Sequence of chain 1.H:
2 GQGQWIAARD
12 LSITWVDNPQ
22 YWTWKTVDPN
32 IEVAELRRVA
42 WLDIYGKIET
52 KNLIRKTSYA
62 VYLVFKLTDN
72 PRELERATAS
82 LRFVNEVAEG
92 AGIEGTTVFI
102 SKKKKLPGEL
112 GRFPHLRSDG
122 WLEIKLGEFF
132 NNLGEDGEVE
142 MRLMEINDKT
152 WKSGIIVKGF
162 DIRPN

Binding-site contacts:
Ligand atom O3 contacts residue ASP149 of chain 1.H at 3.2 Å.
Ligand atom C6 contacts residue THR15 of chain 1.H at 3.8 Å.
Ligand atom C3 contacts residue ASP149 of chain 1.H at 3.5 Å.
Ligand atom C8 contacts residue TYR22 of chain 1.H at 3.5 Å (hydrophobic).
Ligand atom O3 contacts residue TRP16 of chain 1.H at 3.1 Å (h-bond).
Ligand atom O4 contacts residue TRP42 of chain 1.H at 4.4 Å.
Ligand atom C6 contacts residue TRP152 of chain 1.H at 3.7 Å (hydrophobic).
Ligand atom O3 contacts residue TRP42 of chain 1.H at 3.7 Å.
Ligand atom C1 contacts residue TRP152 of chain 1.H at 4.1 Å (hydrophobic).
Ligand atom C2 contacts residue ASP149 of chain 1.H at 3.8 Å.
Ligand atom O4 contacts residue ALA41 of chain 1.H at 3.7 Å.
Ligand atom O7 contacts residue TRP16 of chain 1.H at 3.6 Å (h-bond).
Ligand atom C4 contacts residue ALA41 of chain 1.H at 4.4 Å (hydrophobic).
Ligand atom C8 contacts residue ASP149 of chain 1.H at 3.9 Å.
Ligand atom C6 contacts residue ASP149 of chain 1.H at 4.3 Å.
Ligand atom C5 contacts residue TRP42 of chain 1.H at 4.0 Å (hydrophobic).
Ligand atom C8 contacts residue TRP16 of chain 1.H at 3.4 Å (hydrophobic).
Ligand atom C1 contacts residue TRP42 of chain 1.H at 3.9 Å (hydrophobic).
Ligand atom O5 contacts residue TRP152 of chain 1.H at 3.8 Å.
Ligand atom C7 contacts residue TRP16 of chain 1.H at 3.2 Å (hydrophobic).
Ligand atom C3 contacts residue ALA41 of chain 1.H at 4.3 Å (hydrophobic).
Ligand atom O6 contacts residue ASP149 of chain 1.H at 3.6 Å.
Ligand atom C3 contacts residue TRP16 of chain 1.H at 4.0 Å (hydrophobic).
Ligand atom C4 contacts residue TRP42 of chain 1.H at 4.1 Å (hydrophobic).
Ligand atom N2 contacts residue TRP16 of chain 1.H at 3.4 Å (h-bond).
Ligand atom O7 contacts residue ALA41 of chain 1.H at 3.3 Å (h-bond).
Ligand atom N2 contacts residue ASP149 of chain 1.H at 3.0 Å (salt-bridge).
Ligand atom O7 contacts residue VAL40 of chain 1.H at 3.9 Å.
Ligand atom N2 contacts residue TRP42 of chain 1.H at 3.8 Å.
Ligand atom C7 contacts residue TRP42 of chain 1.H at 4.4 Å (hydrophobic).
Ligand atom C3 contacts residue TRP42 of chain 1.H at 4.0 Å (hydrophobic).
Ligand atom C1 contacts residue ASP149 of chain 1.H at 4.4 Å.
Ligand atom C5 contacts residue ALA41 of chain 1.H at 4.4 Å (hydrophobic).
Ligand atom O5 contacts residue TRP42 of chain 1.H at 4.4 Å.
Ligand atom C2 contacts residue TRP16 of chain 1.H at 4.1 Å (hydrophobic).
Ligand atom O5 contacts residue ASP149 of chain 1.H at 4.2 Å.
Ligand atom C5 contacts residue TRP152 of chain 1.H at 3.8 Å (hydrophobic).
Ligand atom O7 contacts residue TRP42 of chain 1.H at 3.3 Å (h-bond).
Ligand atom C2 contacts residue TRP42 of chain 1.H at 4.1 Å (hydrophobic).
Ligand atom C7 contacts residue ASP149 of chain 1.H at 3.9 Å.

The protein below binds the small molecule below.
Small molecule (SMILES): CC(=O)N[C@@H]1[C@@H](O)[C@H](O[C@@H]2O[C@H](CO)[C@@H](O[C@@H]3O[C@H](CO)[C@@H](O)[C@H](O)[C@H]3NC(C)=O)[C@H](O)[C@H]2NC(C)=O)[C@@H](CO)O[C@H]1O